Binding-site contacts:
Ligand atom S20 contacts residue ZN1 of chain 1.C at 3.1 Å.
Ligand atom C15 contacts residue LEU199 of chain 1.A at 3.6 Å (hydrophobic).
Ligand atom N23 contacts residue THR200 of chain 1.A at 2.9 Å (h-bond).
Ligand atom O21 contacts residue ZN1 of chain 1.C at 3.0 Å.
Ligand atom O19 contacts residue PRO202 of chain 1.A at 4.1 Å.
Ligand atom N23 contacts residue ZN1 of chain 1.C at 1.9 Å.
Ligand atom C4 contacts residue PRO203 of chain 1.A at 4.0 Å (hydrophobic).
Ligand atom C14 contacts residue HIS95 of chain 1.A at 4.1 Å.
Ligand atom C5 contacts residue ALA136 of chain 1.A at 3.6 Å (hydrophobic).
Ligand atom C13 contacts residue LEU199 of chain 1.A at 3.9 Å (hydrophobic).
Ligand atom O22 contacts residue THR200 of chain 1.A at 2.9 Å (h-bond).
Ligand atom S20 contacts residue THR200 of chain 1.A at 3.9 Å.
Ligand atom O22 contacts residue SER198 of chain 1.A at 4.1 Å.
Ligand atom C14 contacts residue LEU199 of chain 1.A at 3.7 Å (hydrophobic).
Ligand atom C17 contacts residue HIS201 of chain 1.A at 3.0 Å.
Ligand atom C17 contacts residue LEU199 of chain 1.A at 3.7 Å (hydrophobic).
Ligand atom O11 contacts residue LEU132 of chain 1.A at 4.0 Å.
Ligand atom C18 contacts residue HIS201 of chain 1.A at 3.4 Å.
Ligand atom O22 contacts residue TRP210 of chain 1.A at 3.6 Å.
Ligand atom N23 contacts residue HIS97 of chain 1.A at 3.2 Å (h-bond).
Ligand atom O19 contacts residue HIS201 of chain 1.A at 3.6 Å.
Ligand atom N23 contacts residue HIS120 of chain 1.A at 3.4 Å (h-bond).
Ligand atom O19 contacts residue PRO203 of chain 1.A at 4.0 Å.
Ligand atom O22 contacts residue LEU199 of chain 1.A at 3.3 Å.
Ligand atom C16 contacts residue THR200 of chain 1.A at 3.7 Å.
Ligand atom C6 contacts residue ALA136 of chain 1.A at 3.5 Å (hydrophobic).
Ligand atom C18 contacts residue LEU199 of chain 1.A at 3.9 Å (hydrophobic).
Ligand atom C3 contacts residue PRO203 of chain 1.A at 3.8 Å (hydrophobic).
Ligand atom O11 contacts residue PHE92 of chain 1.A at 3.5 Å.
Ligand atom C8 contacts residue ALA136 of chain 1.A at 3.7 Å (hydrophobic).
Ligand atom O21 contacts residue HIS120 of chain 1.A at 3.8 Å.
Ligand atom N9 contacts residue LEU199 of chain 1.A at 3.9 Å.
Ligand atom C10 contacts residue PHE92 of chain 1.A at 4.1 Å (hydrophobic).
Ligand atom C4 contacts residue LEU199 of chain 1.A at 4.1 Å (hydrophobic).
Ligand atom C16 contacts residue HIS201 of chain 1.A at 3.5 Å.
Ligand atom N23 contacts residue HIS95 of chain 1.A at 3.3 Å (h-bond).
Ligand atom S20 contacts residue HIS95 of chain 1.A at 4.0 Å.
Ligand atom C16 contacts residue LEU199 of chain 1.A at 3.5 Å (hydrophobic).
Ligand atom O21 contacts residue HIS95 of chain 1.A at 3.2 Å.
Ligand atom O22 contacts residue ZN1 of chain 1.C at 4.0 Å.

Sequence of chain 1.A:
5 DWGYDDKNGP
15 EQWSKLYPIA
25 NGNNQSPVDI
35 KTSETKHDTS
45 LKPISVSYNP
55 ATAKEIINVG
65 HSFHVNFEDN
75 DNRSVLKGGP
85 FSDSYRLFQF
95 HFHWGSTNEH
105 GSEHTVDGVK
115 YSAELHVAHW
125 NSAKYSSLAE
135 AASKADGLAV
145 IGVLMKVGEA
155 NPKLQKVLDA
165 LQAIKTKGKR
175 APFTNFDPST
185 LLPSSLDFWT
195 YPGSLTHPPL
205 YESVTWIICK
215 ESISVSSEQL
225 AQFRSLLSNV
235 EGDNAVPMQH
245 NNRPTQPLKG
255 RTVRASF

The small molecule below binds the protein below.
Small molecule (SMILES): Cc1ccc(CNC(=O)Nc2cc(S(N)(=O)=O)ccc2O)cc1